This protein binds this small molecule.
Small molecule (SMILES): CC(=O)N[C@@H]1[C@@H](O)[C@H](O)[C@@H](CO)O[C@H]1O

Sequence of chain 1.E:
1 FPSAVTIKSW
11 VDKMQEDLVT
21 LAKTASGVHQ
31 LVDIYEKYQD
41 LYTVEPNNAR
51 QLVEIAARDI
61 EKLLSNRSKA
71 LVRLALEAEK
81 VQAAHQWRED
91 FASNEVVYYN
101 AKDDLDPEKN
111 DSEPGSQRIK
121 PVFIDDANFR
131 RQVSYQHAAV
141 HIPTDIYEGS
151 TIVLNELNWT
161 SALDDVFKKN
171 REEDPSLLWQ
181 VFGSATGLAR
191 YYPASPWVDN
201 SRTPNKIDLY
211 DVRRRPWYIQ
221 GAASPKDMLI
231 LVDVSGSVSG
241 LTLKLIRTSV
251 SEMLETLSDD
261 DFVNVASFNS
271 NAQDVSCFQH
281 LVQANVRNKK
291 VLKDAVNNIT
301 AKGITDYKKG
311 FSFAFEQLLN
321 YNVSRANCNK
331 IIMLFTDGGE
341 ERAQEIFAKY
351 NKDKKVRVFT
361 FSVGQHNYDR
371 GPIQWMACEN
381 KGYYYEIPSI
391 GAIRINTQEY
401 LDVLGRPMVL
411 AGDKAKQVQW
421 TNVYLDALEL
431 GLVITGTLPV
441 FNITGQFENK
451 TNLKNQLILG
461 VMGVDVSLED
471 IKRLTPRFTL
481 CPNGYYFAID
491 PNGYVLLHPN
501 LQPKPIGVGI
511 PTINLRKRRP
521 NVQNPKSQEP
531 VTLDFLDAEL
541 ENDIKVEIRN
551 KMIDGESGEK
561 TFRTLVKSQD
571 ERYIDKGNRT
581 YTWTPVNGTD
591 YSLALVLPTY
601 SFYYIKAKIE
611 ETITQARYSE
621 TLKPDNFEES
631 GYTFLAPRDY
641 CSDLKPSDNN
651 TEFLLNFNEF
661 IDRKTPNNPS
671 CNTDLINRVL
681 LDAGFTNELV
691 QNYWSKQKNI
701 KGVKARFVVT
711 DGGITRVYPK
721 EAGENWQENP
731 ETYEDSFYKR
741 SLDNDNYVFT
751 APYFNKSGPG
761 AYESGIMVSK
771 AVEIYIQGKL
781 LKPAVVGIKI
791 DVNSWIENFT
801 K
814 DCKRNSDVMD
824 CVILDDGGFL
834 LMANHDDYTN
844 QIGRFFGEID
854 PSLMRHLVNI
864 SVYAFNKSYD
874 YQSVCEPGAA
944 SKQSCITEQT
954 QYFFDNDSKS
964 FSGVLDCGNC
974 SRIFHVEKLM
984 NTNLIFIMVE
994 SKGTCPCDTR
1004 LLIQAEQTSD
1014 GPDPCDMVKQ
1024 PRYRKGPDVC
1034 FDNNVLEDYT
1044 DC

Binding-site contacts:
Ligand atom C7 contacts residue ASN66 of chain 1.E at 3.8 Å.
Ligand atom C1 contacts residue LYS62 of chain 1.E at 4.3 Å.
Ligand atom C3 contacts residue ASN66 of chain 1.E at 3.8 Å.
Ligand atom C7 contacts residue LEU63 of chain 1.E at 4.1 Å (hydrophobic).
Ligand atom N2 contacts residue ASN66 of chain 1.E at 3.3 Å (h-bond).
Ligand atom C1 contacts residue ASN66 of chain 1.E at 1.4 Å.
Ligand atom O7 contacts residue LEU63 of chain 1.E at 3.7 Å.
Ligand atom C4 contacts residue ASN66 of chain 1.E at 4.0 Å.
Ligand atom C5 contacts residue ASN66 of chain 1.E at 3.4 Å.
Ligand atom O7 contacts residue ASN66 of chain 1.E at 3.7 Å.
Ligand atom C2 contacts residue ASN66 of chain 1.E at 2.6 Å.
Ligand atom O6 contacts residue ASN66 of chain 1.E at 4.4 Å.
Ligand atom C6 contacts residue ASN66 of chain 1.E at 4.3 Å.
Ligand atom O7 contacts residue ASP174 of chain 1.E at 4.4 Å.
Ligand atom O5 contacts residue ASN66 of chain 1.E at 2.0 Å (h-bond).
Ligand atom C8 contacts residue LEU63 of chain 1.E at 3.7 Å (hydrophobic).
Ligand atom C8 contacts residue ASP59 of chain 1.E at 4.2 Å.